Sequence of chain 1.A:
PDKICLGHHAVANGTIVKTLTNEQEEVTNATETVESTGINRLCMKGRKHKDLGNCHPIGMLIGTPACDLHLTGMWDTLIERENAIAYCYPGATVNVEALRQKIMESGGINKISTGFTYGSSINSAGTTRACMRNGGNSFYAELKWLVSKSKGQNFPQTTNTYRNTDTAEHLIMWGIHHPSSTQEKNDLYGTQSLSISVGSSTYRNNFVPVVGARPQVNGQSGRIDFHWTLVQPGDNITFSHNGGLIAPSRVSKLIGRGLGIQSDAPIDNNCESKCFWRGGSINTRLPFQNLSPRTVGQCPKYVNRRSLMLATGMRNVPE

A protein and the small-molecule ligand that binds it are described below.
Small molecule (SMILES): CC(=O)N[C@@H]1[C@@H](O)[C@H](O[C@@H]2O[C@H](CO[C@]3(C(=O)O)C[C@H](O)[C@@H](NC(C)=O)[C@H]([C@H](O)[C@H](O)CO)O3)[C@H](O)[C@H](O)[C@H]2O)[C@@H](CO)O[C@H]1O

Binding-site contacts:
Ligand atom O8 contacts residue TYR91 of chain 1.A at 3.0 Å (h-bond).
Ligand atom O9 contacts residue GLU186 of chain 1.A at 2.6 Å (salt-bridge).
Ligand atom O8 contacts residue TRP147 of chain 1.A at 3.7 Å.
Ligand atom C9 contacts residue HIS179 of chain 1.A at 3.4 Å.
Ligand atom C1 contacts residue ARG131 of chain 1.A at 3.8 Å.
Ligand atom O3 contacts residue ARG131 of chain 1.A at 3.0 Å (salt-bridge).
Ligand atom O3 contacts residue GLN218 of chain 1.A at 2.7 Å (h-bond).
Ligand atom C4 contacts residue THR129 of chain 1.A at 3.3 Å.
Ligand atom O1B contacts residue GLN222 of chain 1.A at 2.9 Å (h-bond).
Ligand atom C3 contacts residue GLY221 of chain 1.A at 3.7 Å.
Ligand atom C11 contacts residue TRP147 of chain 1.A at 3.6 Å (hydrophobic).
Ligand atom C11 contacts residue THR129 of chain 1.A at 3.9 Å.
Ligand atom C8 contacts residue TRP147 of chain 1.A at 3.9 Å (hydrophobic).
Ligand atom C5 contacts residue THR129 of chain 1.A at 3.7 Å.
Ligand atom C6 contacts residue GLN222 of chain 1.A at 3.8 Å.
Ligand atom C1 contacts residue ARG131 of chain 1.A at 3.5 Å.
Ligand atom C7 contacts residue TRP147 of chain 1.A at 3.7 Å (hydrophobic).
Ligand atom C4 contacts residue GLY221 of chain 1.A at 3.5 Å.
Ligand atom C9 contacts residue TRP147 of chain 1.A at 3.7 Å (hydrophobic).
Ligand atom C8 contacts residue TYR91 of chain 1.A at 3.7 Å (hydrophobic).
Ligand atom O10 contacts residue LEU190 of chain 1.A at 3.6 Å.
Ligand atom C9 contacts residue TYR91 of chain 1.A at 3.2 Å (hydrophobic).
Ligand atom C9 contacts residue GLU186 of chain 1.A at 3.1 Å.
Ligand atom C1 contacts residue THR130 of chain 1.A at 3.5 Å.
Ligand atom N5 contacts residue THR129 of chain 1.A at 3.0 Å (h-bond).
Ligand atom O4 contacts residue THR129 of chain 1.A at 3.5 Å (h-bond).
Ligand atom O9 contacts residue GLY224 of chain 1.A at 3.7 Å.
Ligand atom O1A contacts residue ARG131 of chain 1.A at 2.9 Å (salt-bridge).
Ligand atom O9 contacts residue TYR91 of chain 1.A at 2.7 Å (h-bond).
Ligand atom C1 contacts residue GLN222 of chain 1.A at 3.7 Å.
Ligand atom O1B contacts residue THR130 of chain 1.A at 2.7 Å (h-bond).
Ligand atom O5 contacts residue ARG131 of chain 1.A at 3.8 Å.
Ligand atom C5 contacts residue ARG131 of chain 1.A at 3.6 Å.
Ligand atom O9 contacts residue HIS179 of chain 1.A at 3.2 Å (h-bond).
Ligand atom O7 contacts residue LEU190 of chain 1.A at 3.9 Å.
Ligand atom C11 contacts residue GLY128 of chain 1.A at 3.5 Å.
Ligand atom O8 contacts residue GLN222 of chain 1.A at 3.0 Å (h-bond).
Ligand atom C4 contacts residue ARG131 of chain 1.A at 3.7 Å.
Ligand atom O1A contacts residue THR130 of chain 1.A at 3.4 Å.
Ligand atom O3 contacts residue GLY221 of chain 1.A at 3.3 Å (h-bond).